The small molecule below binds the protein below.
Small molecule (SMILES): CC(=O)N[C@H]1[C@H](O[C@H]2[C@H](O)[C@@H](NC(C)=O)CO[C@@H]2CO)O[C@H](CO)[C@@H](O[C@@H]2O[C@H](CO[C@H]3O[C@H](CO)[C@@H](O)[C@H](O)[C@@H]3O[C@@H]3O[C@H](CO)[C@@H](O[C@@H]4O[C@H](CO)[C@H](O)[C@H](O)[C@H]4O)[C@H](O)[C@H]3NC(C)=O)[C@@H](O)[C@H](O[C@H]3O[C@H](CO)[C@@H](O)[C@H](O)[C@@H]3O)[C@@H]2O)[C@@H]1O

Binding-site contacts:
Ligand atom C2 contacts residue ASP45 of chain 1.A at 3.6 Å.
Ligand atom C3 contacts residue ASP45 of chain 1.A at 3.6 Å.
Ligand atom O6 contacts residue THR40 of chain 1.A at 3.8 Å.
Ligand atom C5 contacts residue ASN77 of chain 1.A at 3.7 Å.
Ligand atom O3 contacts residue GLU38 of chain 1.A at 3.0 Å (salt-bridge).
Ligand atom C3 contacts residue THR40 of chain 1.A at 3.8 Å.
Ligand atom C7 contacts residue ASP45 of chain 1.A at 3.4 Å.
Ligand atom O3 contacts residue LYS26 of chain 1.A at 3.8 Å.
Ligand atom O6 contacts residue PHE23 of chain 1.A at 3.4 Å.
Ligand atom C7 contacts residue ASN77 of chain 1.A at 3.5 Å.
Ligand atom O5 contacts residue ASN77 of chain 1.A at 2.4 Å (h-bond).
Ligand atom C5 contacts residue PHE23 of chain 1.A at 3.5 Å (hydrophobic).
Ligand atom C2 contacts residue PRO24 of chain 1.A at 3.7 Å (hydrophobic).
Ligand atom C1 contacts residue THR79 of chain 1.A at 3.8 Å.
Ligand atom O3 contacts residue PRO25 of chain 1.A at 3.6 Å.
Ligand atom O2 contacts residue THR40 of chain 1.A at 2.9 Å (h-bond).
Ligand atom O2 contacts residue PRO24 of chain 1.A at 3.0 Å (h-bond).
Ligand atom N2 contacts residue ASP45 of chain 1.A at 2.6 Å (salt-bridge).
Ligand atom C6 contacts residue PHE21 of chain 1.A at 3.5 Å (hydrophobic).
Ligand atom O7 contacts residue ARG81 of chain 1.A at 3.0 Å (salt-bridge).
Ligand atom O7 contacts residue VAL44 of chain 1.A at 3.3 Å.
Ligand atom C4 contacts residue PHE21 of chain 1.A at 3.8 Å (hydrophobic).
Ligand atom C8 contacts residue ASP45 of chain 1.A at 3.3 Å.
Ligand atom C1 contacts residue PHE23 of chain 1.A at 3.7 Å (hydrophobic).
Ligand atom O3 contacts residue ASP45 of chain 1.A at 3.8 Å.
Ligand atom C2 contacts residue PHE23 of chain 1.A at 3.6 Å (hydrophobic).
Ligand atom O7 contacts residue ASN77 of chain 1.A at 3.7 Å.
Ligand atom C3 contacts residue ASN77 of chain 1.A at 3.8 Å.
Ligand atom O3 contacts residue ARG81 of chain 1.A at 3.8 Å.
Ligand atom C1 contacts residue ASN77 of chain 1.A at 1.4 Å.
Ligand atom C7 contacts residue ARG81 of chain 1.A at 3.8 Å.
Ligand atom O5 contacts residue VAL44 of chain 1.A at 3.6 Å.
Ligand atom O4 contacts residue LYS26 of chain 1.A at 3.6 Å.
Ligand atom C2 contacts residue THR40 of chain 1.A at 3.6 Å.
Ligand atom N2 contacts residue ASN77 of chain 1.A at 2.8 Å (h-bond).
Ligand atom C6 contacts residue THR40 of chain 1.A at 3.8 Å.
Ligand atom C6 contacts residue PHE23 of chain 1.A at 3.4 Å (hydrophobic).
Ligand atom O2 contacts residue GLU38 of chain 1.A at 3.4 Å (salt-bridge).
Ligand atom C2 contacts residue ASN77 of chain 1.A at 2.4 Å.
Ligand atom O4 contacts residue VAL44 of chain 1.A at 3.7 Å.

Sequence of chain 1.A:
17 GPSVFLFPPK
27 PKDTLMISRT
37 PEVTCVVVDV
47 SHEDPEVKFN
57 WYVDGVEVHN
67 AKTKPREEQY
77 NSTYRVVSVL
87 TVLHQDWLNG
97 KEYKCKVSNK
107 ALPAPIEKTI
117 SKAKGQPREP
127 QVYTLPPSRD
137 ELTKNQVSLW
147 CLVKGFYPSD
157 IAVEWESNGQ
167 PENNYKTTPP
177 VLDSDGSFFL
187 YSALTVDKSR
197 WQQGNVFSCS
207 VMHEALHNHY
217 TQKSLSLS